Binding-site contacts:
Ligand atom C4 contacts residue ASN198 of chain 1.A at 4.2 Å.
Ligand atom C5 contacts residue THR200 of chain 1.A at 3.9 Å.
Ligand atom C2 contacts residue ASN198 of chain 1.A at 2.4 Å.
Ligand atom C7 contacts residue ASN198 of chain 1.A at 3.1 Å.
Ligand atom N2 contacts residue ASN198 of chain 1.A at 3.0 Å (h-bond).
Ligand atom O5 contacts residue THR200 of chain 1.A at 3.2 Å (h-bond).
Ligand atom O7 contacts residue SER238 of chain 1.A at 4.2 Å.
Ligand atom C1 contacts residue ASN198 of chain 1.A at 1.4 Å.
Ligand atom C8 contacts residue ILE236 of chain 1.A at 3.7 Å (hydrophobic).
Ligand atom C1 contacts residue THR200 of chain 1.A at 3.6 Å.
Ligand atom C8 contacts residue LEU241 of chain 1.A at 3.8 Å (hydrophobic).
Ligand atom O7 contacts residue ASN198 of chain 1.A at 3.4 Å (h-bond).
Ligand atom O5 contacts residue ASN198 of chain 1.A at 2.3 Å (h-bond).
Ligand atom C5 contacts residue ASN198 of chain 1.A at 3.6 Å.
Ligand atom C3 contacts residue ASN198 of chain 1.A at 3.8 Å.
Ligand atom C6 contacts residue THR200 of chain 1.A at 4.1 Å.
Ligand atom C8 contacts residue SER238 of chain 1.A at 4.2 Å.
Ligand atom C8 contacts residue ASN198 of chain 1.A at 3.6 Å.

Sequence of chain 1.A:
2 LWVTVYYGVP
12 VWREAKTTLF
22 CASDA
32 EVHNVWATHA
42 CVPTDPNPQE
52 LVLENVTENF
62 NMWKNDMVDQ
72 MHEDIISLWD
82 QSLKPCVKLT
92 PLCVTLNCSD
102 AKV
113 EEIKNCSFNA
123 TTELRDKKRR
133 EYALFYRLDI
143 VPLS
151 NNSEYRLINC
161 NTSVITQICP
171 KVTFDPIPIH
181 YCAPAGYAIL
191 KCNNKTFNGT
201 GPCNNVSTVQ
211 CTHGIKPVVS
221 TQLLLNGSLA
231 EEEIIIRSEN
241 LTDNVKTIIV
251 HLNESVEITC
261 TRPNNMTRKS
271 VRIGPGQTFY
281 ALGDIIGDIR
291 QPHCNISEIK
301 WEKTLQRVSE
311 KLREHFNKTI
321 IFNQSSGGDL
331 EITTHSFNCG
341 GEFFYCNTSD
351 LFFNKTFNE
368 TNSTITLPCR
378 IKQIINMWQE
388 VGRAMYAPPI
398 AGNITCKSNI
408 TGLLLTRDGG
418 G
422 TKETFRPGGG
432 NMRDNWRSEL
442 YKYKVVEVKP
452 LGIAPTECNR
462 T

A protein and the small-molecule ligand that binds it are described below.
Small molecule (SMILES): CC(=O)N[C@@H]1[C@@H](O)[C@H](O)[C@@H](CO)O[C@H]1O